A small-molecule ligand and the protein it binds are described below.
Small molecule (SMILES): CC(=O)N[C@@H]1[C@@H](O)[C@H](O)[C@@H](CO)O[C@H]1O

Sequence of chain 1.E:
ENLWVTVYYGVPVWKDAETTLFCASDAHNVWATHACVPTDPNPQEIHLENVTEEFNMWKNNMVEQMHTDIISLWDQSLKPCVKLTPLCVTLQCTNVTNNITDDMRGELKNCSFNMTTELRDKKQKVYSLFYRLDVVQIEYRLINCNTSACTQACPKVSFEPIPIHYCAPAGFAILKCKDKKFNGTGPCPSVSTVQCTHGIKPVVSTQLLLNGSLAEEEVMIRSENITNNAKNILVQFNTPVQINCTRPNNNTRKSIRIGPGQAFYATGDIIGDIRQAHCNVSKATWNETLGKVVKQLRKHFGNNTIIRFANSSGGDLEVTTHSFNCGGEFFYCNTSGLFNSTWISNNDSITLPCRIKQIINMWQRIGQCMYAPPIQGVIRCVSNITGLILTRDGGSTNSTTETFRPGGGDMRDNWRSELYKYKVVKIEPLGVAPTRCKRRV

Binding-site contacts:
Ligand atom O7 contacts residue ASN103 of chain 1.E at 4.0 Å.
Ligand atom C1 contacts residue ASN103 of chain 1.E at 1.4 Å.
Ligand atom C5 contacts residue GLY114 of chain 1.E at 4.4 Å.
Ligand atom C4 contacts residue ASN103 of chain 1.E at 4.2 Å.
Ligand atom C3 contacts residue ASN103 of chain 1.E at 3.8 Å.
Ligand atom C5 contacts residue ASN103 of chain 1.E at 3.7 Å.
Ligand atom O5 contacts residue GLY114 of chain 1.E at 3.7 Å.
Ligand atom C6 contacts residue GLY114 of chain 1.E at 3.9 Å.
Ligand atom O5 contacts residue LYS117 of chain 1.E at 4.3 Å.
Ligand atom C7 contacts residue ASN103 of chain 1.E at 3.6 Å.
Ligand atom C2 contacts residue ASN103 of chain 1.E at 2.4 Å.
Ligand atom N2 contacts residue ASN103 of chain 1.E at 2.9 Å (h-bond).
Ligand atom O5 contacts residue ASN103 of chain 1.E at 2.4 Å (h-bond).